This small molecule binds to this protein.
Small molecule (SMILES): CCCCCCCCCCCCOC[C@H]1O[C@H](O[C@H]2O[C@H](CO)[C@@H](O)[C@H](O)[C@H]2O)[C@H](O)[C@@H](O)[C@@H]1O

Binding-site contacts:
Ligand atom O6 contacts residue ARG293 of chain 1.A at 4.1 Å.
Ligand atom C3 contacts residue GLN2 of chain 1.A at 3.6 Å.
Ligand atom CBC contacts residue MET6 of chain 1.A at 4.4 Å (hydrophobic).
Ligand atom O6 contacts residue PHE297 of chain 1.A at 3.9 Å.
Ligand atom CBA contacts residue MET6 of chain 1.A at 4.2 Å (hydrophobic).
Ligand atom OAW contacts residue THR294 of chain 1.A at 3.6 Å.
Ligand atom OAS contacts residue ARG658 of chain 1.A at 4.5 Å.
Ligand atom O5 contacts residue PHE297 of chain 1.A at 3.4 Å.
Ligand atom OAQ contacts residue THR290 of chain 1.A at 4.2 Å.
Ligand atom O3 contacts residue SER3 of chain 1.A at 4.4 Å.
Ligand atom OAS contacts residue THR294 of chain 1.A at 4.1 Å.
Ligand atom O4 contacts residue ARG293 of chain 1.A at 2.9 Å (salt-bridge).
Ligand atom CAT contacts residue THR294 of chain 1.A at 4.4 Å.
Ligand atom C4 contacts residue ARG293 of chain 1.A at 4.0 Å.
Ligand atom C3 contacts residue ARG293 of chain 1.A at 4.3 Å.
Ligand atom CAY contacts residue VAL296 of chain 1.A at 4.1 Å (hydrophobic).
Ligand atom C1 contacts residue PHE297 of chain 1.A at 4.4 Å (hydrophobic).
Ligand atom C6 contacts residue PHE297 of chain 1.A at 3.5 Å (hydrophobic).
Ligand atom O3 contacts residue GLN2 of chain 1.A at 3.2 Å.
Ligand atom O1 contacts residue PHE297 of chain 1.A at 4.3 Å.
Ligand atom OAU contacts residue ALA587 of chain 1.A at 4.5 Å.
Ligand atom CAP contacts residue MET289 of chain 1.A at 4.4 Å (hydrophobic).
Ligand atom O6 contacts residue VAL296 of chain 1.A at 4.4 Å.
Ligand atom CAO contacts residue ARG293 of chain 1.A at 4.4 Å.
Ligand atom C5 contacts residue PHE297 of chain 1.A at 3.6 Å (hydrophobic).
Ligand atom OAW contacts residue PHE297 of chain 1.A at 4.0 Å.
Ligand atom CAX contacts residue VAL296 of chain 1.A at 4.0 Å (hydrophobic).
Ligand atom OAS contacts residue GLU661 of chain 1.A at 3.8 Å.
Ligand atom CAR contacts residue THR294 of chain 1.A at 4.5 Å.
Ligand atom OAU contacts residue ARG658 of chain 1.A at 4.5 Å.
Ligand atom CAT contacts residue SER657 of chain 1.A at 4.2 Å.
Ligand atom CAX contacts residue PHE7 of chain 1.A at 4.0 Å (hydrophobic).
Ligand atom OAU contacts residue SER657 of chain 1.A at 3.1 Å.
Ligand atom OAN contacts residue ARG293 of chain 1.A at 4.1 Å.
Ligand atom O2 contacts residue GLN2 of chain 1.A at 2.8 Å (h-bond).
Ligand atom O2 contacts residue ARG293 of chain 1.A at 3.6 Å.
Ligand atom CAO contacts residue THR294 of chain 1.A at 4.3 Å.
Ligand atom C2 contacts residue GLN2 of chain 1.A at 3.4 Å.
Ligand atom OAW contacts residue ARG293 of chain 1.A at 4.1 Å.
Ligand atom CAP contacts residue ARG293 of chain 1.A at 3.8 Å.

Sequence of chain 1.A:
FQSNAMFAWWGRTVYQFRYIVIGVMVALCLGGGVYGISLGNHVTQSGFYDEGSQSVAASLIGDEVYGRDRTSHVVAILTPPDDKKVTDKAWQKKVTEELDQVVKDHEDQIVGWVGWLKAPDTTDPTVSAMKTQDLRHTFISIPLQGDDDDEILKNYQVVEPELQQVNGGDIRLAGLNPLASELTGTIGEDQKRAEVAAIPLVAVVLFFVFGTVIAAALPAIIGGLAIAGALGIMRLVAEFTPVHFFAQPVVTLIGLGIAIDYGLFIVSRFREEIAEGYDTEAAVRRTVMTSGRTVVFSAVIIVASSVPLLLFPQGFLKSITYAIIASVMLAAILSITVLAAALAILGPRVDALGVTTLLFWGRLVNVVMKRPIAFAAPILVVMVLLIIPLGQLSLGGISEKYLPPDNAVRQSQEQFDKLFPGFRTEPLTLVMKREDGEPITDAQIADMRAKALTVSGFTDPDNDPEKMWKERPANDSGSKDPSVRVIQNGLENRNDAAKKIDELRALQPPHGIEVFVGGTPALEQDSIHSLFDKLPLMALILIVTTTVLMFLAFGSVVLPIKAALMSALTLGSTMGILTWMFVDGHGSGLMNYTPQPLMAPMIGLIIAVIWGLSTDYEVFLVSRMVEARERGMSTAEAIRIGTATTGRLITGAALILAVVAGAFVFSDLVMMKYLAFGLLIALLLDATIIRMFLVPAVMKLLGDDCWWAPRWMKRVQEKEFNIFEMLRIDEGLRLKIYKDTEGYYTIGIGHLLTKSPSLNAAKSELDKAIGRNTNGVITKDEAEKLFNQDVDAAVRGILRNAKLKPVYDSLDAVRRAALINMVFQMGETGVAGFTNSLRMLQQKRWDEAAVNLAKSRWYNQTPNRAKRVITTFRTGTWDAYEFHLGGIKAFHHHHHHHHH